This protein binds this small molecule.
Small molecule (SMILES): Cc1cc2c(C(N)=O)cccc2n1-c1nc2c(c(NCc3ccccc3)n1)COCC2

Sequence of chain 1.D:
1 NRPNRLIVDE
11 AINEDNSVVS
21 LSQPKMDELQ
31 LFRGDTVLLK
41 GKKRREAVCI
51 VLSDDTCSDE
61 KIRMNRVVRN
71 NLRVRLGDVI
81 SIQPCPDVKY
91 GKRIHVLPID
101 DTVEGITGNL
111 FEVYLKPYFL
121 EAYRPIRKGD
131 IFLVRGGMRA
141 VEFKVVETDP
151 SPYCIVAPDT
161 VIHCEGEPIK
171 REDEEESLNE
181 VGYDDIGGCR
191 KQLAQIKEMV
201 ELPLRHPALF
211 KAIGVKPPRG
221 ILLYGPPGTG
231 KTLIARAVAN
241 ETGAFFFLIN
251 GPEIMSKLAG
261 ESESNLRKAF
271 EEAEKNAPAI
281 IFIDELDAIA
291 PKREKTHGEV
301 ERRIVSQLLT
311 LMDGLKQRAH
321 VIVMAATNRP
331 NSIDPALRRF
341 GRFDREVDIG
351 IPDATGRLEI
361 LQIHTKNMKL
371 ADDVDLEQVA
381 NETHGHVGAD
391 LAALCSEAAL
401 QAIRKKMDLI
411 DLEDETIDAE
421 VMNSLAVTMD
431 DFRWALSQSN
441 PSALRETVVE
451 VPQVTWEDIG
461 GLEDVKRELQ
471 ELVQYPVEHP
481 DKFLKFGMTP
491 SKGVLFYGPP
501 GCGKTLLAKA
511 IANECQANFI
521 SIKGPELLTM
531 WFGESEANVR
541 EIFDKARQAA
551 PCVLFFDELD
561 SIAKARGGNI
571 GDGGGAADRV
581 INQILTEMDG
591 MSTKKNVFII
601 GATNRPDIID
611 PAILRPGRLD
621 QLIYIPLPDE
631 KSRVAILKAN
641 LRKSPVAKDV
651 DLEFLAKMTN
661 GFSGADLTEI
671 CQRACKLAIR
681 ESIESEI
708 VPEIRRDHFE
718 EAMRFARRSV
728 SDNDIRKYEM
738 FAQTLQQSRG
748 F

Binding-site contacts:
Ligand atom N30 contacts residue LEU506 of chain 1.D at 3.0 Å.
Ligand atom C17 contacts residue ILE459 of chain 1.D at 3.4 Å (hydrophobic).
Ligand atom O01 contacts residue THR668 of chain 1.D at 3.9 Å.
Ligand atom C02 contacts residue THR668 of chain 1.D at 3.9 Å.
Ligand atom C28 contacts residue LEU506 of chain 1.D at 3.6 Å (hydrophobic).
Ligand atom C09 contacts residue THR668 of chain 1.D at 3.8 Å.
Ligand atom N31 contacts residue GLY501 of chain 1.D at 3.8 Å.
Ligand atom C04 contacts residue GLY664 of chain 1.D at 4.2 Å.
Ligand atom C05 contacts residue GLY503 of chain 1.D at 3.6 Å.
Ligand atom C27 contacts residue VAL454 of chain 1.D at 2.9 Å (hydrophobic).
Ligand atom C03 contacts residue THR668 of chain 1.D at 4.0 Å.
Ligand atom N31 contacts residue ALA665 of chain 1.D at 3.1 Å (h-bond).
Ligand atom C22 contacts residue LEU506 of chain 1.D at 3.8 Å (hydrophobic).
Ligand atom C02 contacts residue ALA665 of chain 1.D at 4.1 Å (hydrophobic).
Ligand atom N14 contacts residue LEU506 of chain 1.D at 3.5 Å.
Ligand atom N31 contacts residue GLY664 of chain 1.D at 3.5 Å.
Ligand atom N16 contacts residue ILE636 of chain 1.D at 4.1 Å.
Ligand atom C25 contacts residue VAL454 of chain 1.D at 4.0 Å (hydrophobic).
Ligand atom C25 contacts residue LEU506 of chain 1.D at 4.0 Å (hydrophobic).
Ligand atom C23 contacts residue LEU506 of chain 1.D at 3.1 Å (hydrophobic).
Ligand atom C04 contacts residue GLY503 of chain 1.D at 4.0 Å.
Ligand atom C21 contacts residue CYS502 of chain 1.D at 3.8 Å (hydrophobic).
Ligand atom C19 contacts residue ILE636 of chain 1.D at 4.0 Å (hydrophobic).
Ligand atom C06 contacts residue LEU506 of chain 1.D at 4.1 Å (hydrophobic).
Ligand atom O26 contacts residue ARG642 of chain 1.D at 4.1 Å.
Ligand atom C15 contacts residue LEU506 of chain 1.D at 3.4 Å (hydrophobic).
Ligand atom C27 contacts residue ASP458 of chain 1.D at 3.6 Å.
Ligand atom C04 contacts residue GLY501 of chain 1.D at 4.0 Å.
Ligand atom N12 contacts residue LEU506 of chain 1.D at 4.1 Å.
Ligand atom C02 contacts residue GLY664 of chain 1.D at 4.1 Å.
Ligand atom C25 contacts residue ASP458 of chain 1.D at 3.8 Å.
Ligand atom C28 contacts residue VAL454 of chain 1.D at 4.0 Å (hydrophobic).
Ligand atom C24 contacts residue LEU506 of chain 1.D at 3.1 Å (hydrophobic).
Ligand atom C13 contacts residue LEU506 of chain 1.D at 3.3 Å (hydrophobic).
Ligand atom C29 contacts residue LEU506 of chain 1.D at 2.9 Å (hydrophobic).
Ligand atom C22 contacts residue GLY503 of chain 1.D at 4.0 Å.
Ligand atom C18 contacts residue ILE459 of chain 1.D at 4.0 Å (hydrophobic).
Ligand atom O26 contacts residue VAL454 of chain 1.D at 3.6 Å.
Ligand atom O26 contacts residue ASP458 of chain 1.D at 3.0 Å (salt-bridge).
Ligand atom C08 contacts residue THR668 of chain 1.D at 3.9 Å.